Sequence of chain 1.A:
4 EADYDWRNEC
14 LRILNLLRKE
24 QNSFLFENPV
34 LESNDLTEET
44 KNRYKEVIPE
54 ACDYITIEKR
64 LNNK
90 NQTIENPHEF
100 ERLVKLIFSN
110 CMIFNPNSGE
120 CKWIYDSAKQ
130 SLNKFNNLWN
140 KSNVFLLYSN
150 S

This small molecule binds to this protein.
Small molecule (SMILES): CCOC(=O)Nc1cc(-c2ccc(C)c(NS(C)(=O)=O)c2)nn2c(C)nnc12

Binding-site contacts:
Ligand atom N23 contacts residue ASN114 of chain 1.A at 2.8 Å (h-bond).
Ligand atom C26 contacts residue VAL33 of chain 1.A at 3.4 Å (hydrophobic).
Ligand atom C10 contacts residue LEU39 of chain 1.A at 3.8 Å (hydrophobic).
Ligand atom N12 contacts residue VAL33 of chain 1.A at 3.7 Å.
Ligand atom N16 contacts residue ILE123 of chain 1.A at 3.7 Å.
Ligand atom C14 contacts residue ASN114 of chain 1.A at 3.8 Å.
Ligand atom N23 contacts residue PHE113 of chain 1.A at 3.9 Å.
Ligand atom O21 contacts residue LEU39 of chain 1.A at 3.9 Å.
Ligand atom O08 contacts residue ASP38 of chain 1.A at 3.7 Å.
Ligand atom N04 contacts residue LEU28 of chain 1.A at 4.0 Å.
Ligand atom N24 contacts residue ASN114 of chain 1.A at 3.4 Å (h-bond).
Ligand atom N24 contacts residue CYS110 of chain 1.A at 3.8 Å.
Ligand atom C06 contacts residue SER36 of chain 1.A at 4.0 Å.
Ligand atom C15 contacts residue ASN114 of chain 1.A at 3.8 Å.
Ligand atom C15 contacts residue ILE123 of chain 1.A at 4.0 Å (hydrophobic).
Ligand atom O07 contacts residue ASN31 of chain 1.A at 3.3 Å (h-bond).
Ligand atom C02 contacts residue PHE27 of chain 1.A at 4.0 Å (hydrophobic).
Ligand atom O07 contacts residue PHE27 of chain 1.A at 3.1 Å (h-bond).
Ligand atom N12 contacts residue LEU28 of chain 1.A at 3.8 Å.
Ligand atom C17 contacts residue ILE123 of chain 1.A at 3.9 Å (hydrophobic).
Ligand atom C06 contacts residue ASN31 of chain 1.A at 3.2 Å.
Ligand atom C22 contacts residue LEU39 of chain 1.A at 3.9 Å (hydrophobic).
Ligand atom S05 contacts residue PHE27 of chain 1.A at 3.8 Å.
Ligand atom C01 contacts residue ASP38 of chain 1.A at 3.6 Å.
Ligand atom O08 contacts residue SER36 of chain 1.A at 3.1 Å (h-bond).
Ligand atom C10 contacts residue LEU28 of chain 1.A at 3.6 Å (hydrophobic).
Ligand atom C26 contacts residue LEU28 of chain 1.A at 3.4 Å (hydrophobic).
Ligand atom C06 contacts residue LEU28 of chain 1.A at 3.8 Å (hydrophobic).
Ligand atom N04 contacts residue PHE27 of chain 1.A at 3.1 Å (h-bond).
Ligand atom N13 contacts residue VAL33 of chain 1.A at 3.8 Å.
Ligand atom C06 contacts residue VAL33 of chain 1.A at 3.9 Å (hydrophobic).
Ligand atom C27 contacts residue LEU39 of chain 1.A at 3.9 Å (hydrophobic).
Ligand atom O18 contacts residue ASN114 of chain 1.A at 3.3 Å (h-bond).
Ligand atom C25 contacts residue VAL33 of chain 1.A at 3.6 Å (hydrophobic).
Ligand atom C11 contacts residue LEU28 of chain 1.A at 3.8 Å (hydrophobic).
Ligand atom C01 contacts residue PHE27 of chain 1.A at 4.0 Å (hydrophobic).
Ligand atom C06 contacts residue PRO32 of chain 1.A at 3.9 Å (hydrophobic).
Ligand atom C17 contacts residue ASN114 of chain 1.A at 3.6 Å.
Ligand atom C09 contacts residue LEU28 of chain 1.A at 3.7 Å (hydrophobic).
Ligand atom N16 contacts residue ASN114 of chain 1.A at 2.9 Å (h-bond).